This small molecule binds to this protein.
Small molecule (SMILES): O=C1C[C@@H](C(=O)O)NC(=O)N1

Sequence of chain 1.B:
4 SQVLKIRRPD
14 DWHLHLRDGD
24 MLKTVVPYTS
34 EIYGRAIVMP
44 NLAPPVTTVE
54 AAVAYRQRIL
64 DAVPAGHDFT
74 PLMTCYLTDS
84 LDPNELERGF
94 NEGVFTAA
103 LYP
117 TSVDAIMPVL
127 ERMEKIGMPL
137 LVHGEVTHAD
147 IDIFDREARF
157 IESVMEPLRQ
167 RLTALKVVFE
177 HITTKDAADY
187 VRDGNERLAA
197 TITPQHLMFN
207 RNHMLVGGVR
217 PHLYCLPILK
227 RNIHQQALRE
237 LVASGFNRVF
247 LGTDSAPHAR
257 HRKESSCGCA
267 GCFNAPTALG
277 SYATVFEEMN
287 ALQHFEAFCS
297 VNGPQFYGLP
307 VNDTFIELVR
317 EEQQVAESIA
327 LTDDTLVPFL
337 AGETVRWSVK

Binding-site contacts:
Ligand atom O2 contacts residue NCD1 of chain 1.I at 0.7 Å (h-bond).
Ligand atom O2 contacts residue CYS221 of chain 1.B at 3.4 Å.
Ligand atom C2 contacts residue ALA266 of chain 1.B at 3.6 Å (hydrophobic).
Ligand atom O2 contacts residue GLY267 of chain 1.B at 3.3 Å.
Ligand atom C2 contacts residue NCD1 of chain 1.I at 0.2 Å.
Ligand atom O71 contacts residue ARG20 of chain 1.B at 2.9 Å (salt-bridge).
Ligand atom O4 contacts residue HIS139 of chain 1.B at 3.2 Å.
Ligand atom N3 contacts residue ASP250 of chain 1.B at 3.8 Å.
Ligand atom O71 contacts residue HIS18 of chain 1.B at 3.4 Å (h-bond).
Ligand atom O2 contacts residue LEU222 of chain 1.B at 2.9 Å (h-bond).
Ligand atom O2 contacts residue ALA266 of chain 1.B at 3.4 Å.
Ligand atom N1 contacts residue ALA266 of chain 1.B at 3.1 Å (h-bond).
Ligand atom O72 contacts residue HIS254 of chain 1.B at 3.1 Å (h-bond).
Ligand atom C6 contacts residue NCD1 of chain 1.I at 0.1 Å.
Ligand atom O4 contacts residue ZN1 of chain 1.G at 3.4 Å.
Ligand atom C6 contacts residue ALA252 of chain 1.B at 3.8 Å (hydrophobic).
Ligand atom C4 contacts residue ZN1 of chain 1.G at 3.8 Å.
Ligand atom N3 contacts residue NCD1 of chain 1.I at 1.4 Å (h-bond).
Ligand atom N3 contacts residue LEU222 of chain 1.B at 3.1 Å (h-bond).
Ligand atom O72 contacts residue ALA252 of chain 1.B at 3.8 Å.
Ligand atom C5 contacts residue NCD1 of chain 1.I at 0.5 Å.
Ligand atom N1 contacts residue NCD1 of chain 1.I at 0.5 Å (h-bond).
Ligand atom O72 contacts residue ARG20 of chain 1.B at 2.9 Å (salt-bridge).
Ligand atom O71 contacts residue ASN44 of chain 1.B at 2.8 Å (h-bond).
Ligand atom O72 contacts residue ALA266 of chain 1.B at 3.1 Å (h-bond).
Ligand atom O71 contacts residue NCD1 of chain 1.I at 0.0 Å (h-bond).
Ligand atom C7 contacts residue ASN44 of chain 1.B at 3.9 Å.
Ligand atom C2 contacts residue GLY267 of chain 1.B at 3.9 Å.
Ligand atom O4 contacts residue LEU222 of chain 1.B at 3.8 Å.
Ligand atom N1 contacts residue GLY267 of chain 1.B at 3.7 Å.
Ligand atom C7 contacts residue ALA252 of chain 1.B at 3.8 Å (hydrophobic).
Ligand atom O72 contacts residue NCD1 of chain 1.I at 0.0 Å (h-bond).
Ligand atom C6 contacts residue HIS18 of chain 1.B at 4.0 Å.
Ligand atom C2 contacts residue ASP250 of chain 1.B at 4.0 Å.
Ligand atom O4 contacts residue NCD1 of chain 1.I at 1.1 Å (h-bond).
Ligand atom C7 contacts residue NCD1 of chain 1.I at 0.1 Å.
Ligand atom C2 contacts residue LEU222 of chain 1.B at 3.7 Å (hydrophobic).
Ligand atom C4 contacts residue NCD1 of chain 1.I at 1.5 Å.
Ligand atom C7 contacts residue ARG20 of chain 1.B at 3.5 Å.
Ligand atom N1 contacts residue ALA252 of chain 1.B at 3.5 Å.